Sequence of chain 1.A:
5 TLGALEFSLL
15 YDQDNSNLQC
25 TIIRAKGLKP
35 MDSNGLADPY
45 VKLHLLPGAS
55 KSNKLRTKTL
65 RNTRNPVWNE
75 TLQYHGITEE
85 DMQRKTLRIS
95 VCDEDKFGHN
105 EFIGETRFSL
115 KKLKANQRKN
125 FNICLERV

Binding-site contacts:
Ligand atom O51 contacts residue GLU98 of chain 1.A at 3.1 Å (salt-bridge).
Ligand atom P5 contacts residue TYR44 of chain 1.A at 3.3 Å.
Ligand atom C6 contacts residue ARG60 of chain 1.A at 3.1 Å.
Ligand atom P5 contacts residue GLY102 of chain 1.A at 3.6 Å.
Ligand atom C5 contacts residue TYR44 of chain 1.A at 4.0 Å (hydrophobic).
Ligand atom C2 contacts residue LYS58 of chain 1.A at 4.0 Å.
Ligand atom O42 contacts residue TYR44 of chain 1.A at 4.0 Å.
Ligand atom O52 contacts residue HIS103 of chain 1.A at 3.4 Å (h-bond).
Ligand atom O53 contacts residue ASN104 of chain 1.A at 3.7 Å.
Ligand atom O42 contacts residue ASN104 of chain 1.A at 2.8 Å (h-bond).
Ligand atom O3 contacts residue LYS58 of chain 1.A at 2.7 Å (salt-bridge).
Ligand atom P4 contacts residue ASN104 of chain 1.A at 3.9 Å.
Ligand atom O52 contacts residue ASN104 of chain 1.A at 3.5 Å.
Ligand atom O4 contacts residue ASN104 of chain 1.A at 3.8 Å.
Ligand atom P5 contacts residue ARG60 of chain 1.A at 3.9 Å.
Ligand atom O51 contacts residue GLY102 of chain 1.A at 3.6 Å.
Ligand atom O51 contacts residue ARG60 of chain 1.A at 3.5 Å (salt-bridge).
Ligand atom O5 contacts residue ARG60 of chain 1.A at 3.7 Å.
Ligand atom O52 contacts residue ARG60 of chain 1.A at 3.8 Å.
Ligand atom C4 contacts residue TYR44 of chain 1.A at 4.1 Å (hydrophobic).
Ligand atom C1B contacts residue LYS58 of chain 1.A at 3.6 Å.
Ligand atom O5 contacts residue TYR44 of chain 1.A at 2.9 Å (h-bond).
Ligand atom O43 contacts residue LYS58 of chain 1.A at 2.9 Å (salt-bridge).
Ligand atom O52 contacts residue GLU98 of chain 1.A at 3.4 Å.
Ligand atom O4 contacts residue TYR44 of chain 1.A at 3.8 Å.
Ligand atom C1B contacts residue LEU59 of chain 1.A at 3.4 Å (hydrophobic).
Ligand atom P5 contacts residue HIS103 of chain 1.A at 4.0 Å.
Ligand atom O52 contacts residue TYR44 of chain 1.A at 2.7 Å (h-bond).
Ligand atom O1 contacts residue ARG60 of chain 1.A at 3.7 Å.
Ligand atom C5 contacts residue ARG60 of chain 1.A at 4.1 Å.
Ligand atom O12 contacts residue LYS58 of chain 1.A at 3.7 Å.
Ligand atom O53 contacts residue HIS103 of chain 1.A at 3.7 Å.
Ligand atom O6 contacts residue ARG60 of chain 1.A at 2.8 Å (salt-bridge).
Ligand atom P4 contacts residue LYS46 of chain 1.A at 3.7 Å.
Ligand atom O42 contacts residue LYS46 of chain 1.A at 3.2 Å (salt-bridge).
Ligand atom O53 contacts residue TYR44 of chain 1.A at 3.9 Å.
Ligand atom C3 contacts residue LYS58 of chain 1.A at 3.9 Å.
Ligand atom O43 contacts residue LYS46 of chain 1.A at 3.1 Å (salt-bridge).
Ligand atom O2 contacts residue LYS58 of chain 1.A at 3.1 Å.
Ligand atom O53 contacts residue GLY102 of chain 1.A at 2.8 Å (h-bond).

The small molecule below binds the protein below.
Small molecule (SMILES): CCCCCCCC(=O)OC[C@H](COP(=O)(O)O[C@@H]1[C@H](O)[C@H](O)[C@@H](OP(=O)(O)O)[C@H](OP(=O)(O)O)[C@H]1O)OC(=O)CCCCCCC